Sequence of chain 4.A:
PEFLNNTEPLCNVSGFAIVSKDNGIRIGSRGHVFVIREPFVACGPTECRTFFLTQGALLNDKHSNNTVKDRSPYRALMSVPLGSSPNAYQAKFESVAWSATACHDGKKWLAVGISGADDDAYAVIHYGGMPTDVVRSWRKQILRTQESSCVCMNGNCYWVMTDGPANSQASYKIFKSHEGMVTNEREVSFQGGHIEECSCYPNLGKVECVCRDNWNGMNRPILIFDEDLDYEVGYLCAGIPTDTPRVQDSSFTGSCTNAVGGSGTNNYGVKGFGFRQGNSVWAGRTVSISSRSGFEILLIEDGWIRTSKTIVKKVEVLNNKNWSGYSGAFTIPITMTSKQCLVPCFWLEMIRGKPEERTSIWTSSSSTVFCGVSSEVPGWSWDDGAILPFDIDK

The protein below binds the small molecule below.
Small molecule (SMILES): CC(=O)N[C@H]1[C@H](O[C@H]2[C@H](O)[C@@H](NC(C)=O)CO[C@@H]2CO)O[C@H](CO)[C@@H](O)[C@@H]1O

Binding-site contacts:
Ligand atom C5 contacts residue GLY278 of chain 4.A at 4.0 Å.
Ligand atom C1 contacts residue ASN12 of chain 4.A at 1.4 Å.
Ligand atom C8 contacts residue ASN12 of chain 4.A at 4.4 Å.
Ligand atom O7 contacts residue ASN12 of chain 4.A at 3.4 Å (h-bond).
Ligand atom C5 contacts residue ASN12 of chain 4.A at 3.6 Å.
Ligand atom C8 contacts residue GLY278 of chain 4.A at 4.4 Å.
Ligand atom C8 contacts residue ASN279 of chain 4.A at 3.4 Å.
Ligand atom C8 contacts residue CYS341 of chain 4.A at 4.0 Å (hydrophobic).
Ligand atom O7 contacts residue GLY278 of chain 4.A at 4.4 Å.
Ligand atom C8 contacts residue PRO9 of chain 4.A at 3.8 Å (hydrophobic).
Ligand atom O5 contacts residue ASN12 of chain 4.A at 2.4 Å (h-bond).
Ligand atom C8 contacts residue CYS11 of chain 4.A at 4.4 Å (hydrophobic).
Ligand atom C6 contacts residue GLY278 of chain 4.A at 4.1 Å.
Ligand atom N2 contacts residue ASN12 of chain 4.A at 2.8 Å (h-bond).
Ligand atom C4 contacts residue ASN12 of chain 4.A at 4.2 Å.
Ligand atom C2 contacts residue ASN12 of chain 4.A at 2.3 Å.
Ligand atom C3 contacts residue ASN12 of chain 4.A at 3.7 Å.
Ligand atom N2 contacts residue LEU10 of chain 4.A at 4.2 Å.
Ligand atom C7 contacts residue ASN12 of chain 4.A at 3.3 Å.
Ligand atom C7 contacts residue LEU10 of chain 4.A at 4.3 Å (hydrophobic).
Ligand atom C8 contacts residue LEU10 of chain 4.A at 3.6 Å (hydrophobic).